Binding-site contacts:
Ligand atom C10 contacts residue MET199 of chain 1.A at 3.5 Å (hydrophobic).
Ligand atom C17 contacts residue ILE215 of chain 1.A at 3.2 Å (hydrophobic).
Ligand atom C15 contacts residue MET199 of chain 1.A at 3.8 Å (hydrophobic).
Ligand atom C12 contacts residue TYR158 of chain 1.A at 3.6 Å (hydrophobic).
Ligand atom O14 contacts residue MET103 of chain 1.A at 3.4 Å.
Ligand atom C3 contacts residue NAD1 of chain 1.B at 3.6 Å.
Ligand atom C9 contacts residue MET199 of chain 1.A at 3.3 Å (hydrophobic).
Ligand atom C10 contacts residue NAD1 of chain 1.B at 3.7 Å.
Ligand atom C7 contacts residue NAD1 of chain 1.B at 3.3 Å.
Ligand atom C18 contacts residue ALA157 of chain 1.A at 3.4 Å (hydrophobic).
Ligand atom C23 contacts residue PHE149 of chain 1.A at 3.2 Å (hydrophobic).
Ligand atom C5 contacts residue GLY96 of chain 1.A at 3.4 Å.
Ligand atom C1 contacts residue PHE97 of chain 1.A at 3.8 Å (hydrophobic).
Ligand atom O14 contacts residue MET199 of chain 1.A at 3.4 Å (h-bond).
Ligand atom CL1 contacts residue MET103 of chain 1.A at 3.7 Å.
Ligand atom N13 contacts residue MET199 of chain 1.A at 3.4 Å (h-bond).
Ligand atom C19 contacts residue ILE215 of chain 1.A at 3.8 Å (hydrophobic).
Ligand atom O15 contacts residue MET161 of chain 1.A at 3.7 Å.
Ligand atom C16 contacts residue ILE215 of chain 1.A at 3.6 Å (hydrophobic).
Ligand atom O15 contacts residue TYR158 of chain 1.A at 2.6 Å (h-bond).
Ligand atom CL1 contacts residue ALA157 of chain 1.A at 3.5 Å.
Ligand atom C18 contacts residue TYR158 of chain 1.A at 3.1 Å (hydrophobic).
Ligand atom C7 contacts residue TYR158 of chain 1.A at 3.4 Å (hydrophobic).
Ligand atom C19 contacts residue TYR158 of chain 1.A at 3.4 Å (hydrophobic).
Ligand atom C8 contacts residue NAD1 of chain 1.B at 3.5 Å.
Ligand atom C18 contacts residue ILE215 of chain 1.A at 3.5 Å (hydrophobic).
Ligand atom N11 contacts residue NAD1 of chain 1.B at 3.7 Å.
Ligand atom C18 contacts residue PRO156 of chain 1.A at 3.5 Å (hydrophobic).
Ligand atom C9 contacts residue NAD1 of chain 1.B at 3.5 Å.
Ligand atom C19 contacts residue PRO156 of chain 1.A at 3.7 Å (hydrophobic).
Ligand atom C16 contacts residue MET103 of chain 1.A at 3.6 Å (hydrophobic).
Ligand atom C12 contacts residue MET199 of chain 1.A at 3.1 Å (hydrophobic).
Ligand atom C20 contacts residue TYR158 of chain 1.A at 3.4 Å (hydrophobic).
Ligand atom C6 contacts residue GLY96 of chain 1.A at 3.5 Å.
Ligand atom O14 contacts residue TYR158 of chain 1.A at 3.6 Å.
Ligand atom C8 contacts residue TYR158 of chain 1.A at 3.6 Å (hydrophobic).
Ligand atom C15 contacts residue TYR158 of chain 1.A at 3.4 Å (hydrophobic).
Ligand atom CL1 contacts residue ILE215 of chain 1.A at 3.5 Å.
Ligand atom C23 contacts residue LEU218 of chain 1.A at 3.4 Å (hydrophobic).
Ligand atom O15 contacts residue NAD1 of chain 1.B at 2.7 Å (h-bond).

The small molecule below binds the protein below.
Small molecule (SMILES): Cc1ccc(Cl)cc1NC(=O)[C@H]1CC(=O)N(C2CCCCC2)C1

Sequence of chain 1.A:
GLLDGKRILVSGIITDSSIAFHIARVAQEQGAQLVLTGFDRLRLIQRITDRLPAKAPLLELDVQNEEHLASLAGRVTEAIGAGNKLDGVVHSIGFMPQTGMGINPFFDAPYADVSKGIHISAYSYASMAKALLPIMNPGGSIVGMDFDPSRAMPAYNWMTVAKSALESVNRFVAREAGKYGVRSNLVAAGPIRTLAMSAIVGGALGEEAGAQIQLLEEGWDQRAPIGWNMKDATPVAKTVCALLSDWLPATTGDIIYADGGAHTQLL